This small molecule binds to this protein.
Small molecule (SMILES): CC(=O)N[C@@H]1[C@@H](O)[C@H](O)[C@@H](CO)O[C@H]1O

Sequence of chain 1.G:
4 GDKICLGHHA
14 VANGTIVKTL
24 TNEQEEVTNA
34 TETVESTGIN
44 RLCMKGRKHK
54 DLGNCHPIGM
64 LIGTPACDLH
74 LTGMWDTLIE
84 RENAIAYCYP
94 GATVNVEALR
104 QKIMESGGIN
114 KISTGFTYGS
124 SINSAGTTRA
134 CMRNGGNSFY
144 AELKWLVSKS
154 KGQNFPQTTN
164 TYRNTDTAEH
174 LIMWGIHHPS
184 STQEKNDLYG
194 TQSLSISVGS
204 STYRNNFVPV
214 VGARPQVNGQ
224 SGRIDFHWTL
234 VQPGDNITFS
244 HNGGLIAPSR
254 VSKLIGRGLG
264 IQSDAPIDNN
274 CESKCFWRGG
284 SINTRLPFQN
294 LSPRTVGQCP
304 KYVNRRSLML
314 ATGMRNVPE

Sequence of chain 1.I:
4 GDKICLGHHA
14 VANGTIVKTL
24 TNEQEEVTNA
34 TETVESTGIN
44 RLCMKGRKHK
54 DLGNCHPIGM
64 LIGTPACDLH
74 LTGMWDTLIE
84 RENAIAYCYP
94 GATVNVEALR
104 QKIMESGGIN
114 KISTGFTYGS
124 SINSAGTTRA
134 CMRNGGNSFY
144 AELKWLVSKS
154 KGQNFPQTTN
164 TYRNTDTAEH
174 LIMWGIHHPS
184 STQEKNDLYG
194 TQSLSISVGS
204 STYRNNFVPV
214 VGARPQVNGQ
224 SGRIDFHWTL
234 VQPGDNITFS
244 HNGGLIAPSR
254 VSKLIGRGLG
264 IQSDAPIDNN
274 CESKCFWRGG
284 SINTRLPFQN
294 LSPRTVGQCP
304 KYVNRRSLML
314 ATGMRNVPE

Binding-site contacts:
Ligand atom C7 contacts residue GLY237 of chain 1.I at 3.7 Å.
Ligand atom C5 contacts residue ASN239 of chain 1.I at 3.6 Å.
Ligand atom C8 contacts residue GLY237 of chain 1.I at 3.1 Å.
Ligand atom C6 contacts residue ASN239 of chain 1.I at 4.4 Å.
Ligand atom O6 contacts residue ASN239 of chain 1.I at 4.0 Å.
Ligand atom N2 contacts residue ASN239 of chain 1.I at 3.2 Å (h-bond).
Ligand atom C4 contacts residue ASN239 of chain 1.I at 4.1 Å.
Ligand atom O5 contacts residue ARG166 of chain 1.I at 3.4 Å.
Ligand atom C7 contacts residue ASN239 of chain 1.I at 3.3 Å.
Ligand atom C7 contacts residue ASP238 of chain 1.I at 4.4 Å.
Ligand atom N2 contacts residue GLY237 of chain 1.I at 3.9 Å.
Ligand atom C5 contacts residue ARG166 of chain 1.I at 3.6 Å.
Ligand atom O7 contacts residue ASP238 of chain 1.I at 4.0 Å.
Ligand atom O6 contacts residue ARG166 of chain 1.I at 3.9 Å.
Ligand atom O7 contacts residue PRO218 of chain 1.G at 4.0 Å.
Ligand atom O5 contacts residue ASN239 of chain 1.I at 2.2 Å (h-bond).
Ligand atom C1 contacts residue ASN239 of chain 1.I at 1.4 Å.
Ligand atom C2 contacts residue ASN239 of chain 1.I at 2.6 Å.
Ligand atom O7 contacts residue ASN239 of chain 1.I at 2.9 Å (h-bond).
Ligand atom C6 contacts residue ARG166 of chain 1.I at 4.0 Å.
Ligand atom C1 contacts residue ARG166 of chain 1.I at 4.2 Å.
Ligand atom C8 contacts residue ASP238 of chain 1.I at 4.0 Å.
Ligand atom C3 contacts residue ASN239 of chain 1.I at 3.9 Å.